Binding-site contacts:
Ligand atom N2 contacts residue PRO579 of chain 1.A at 3.1 Å (h-bond).
Ligand atom N2 contacts residue GLN580 of chain 1.A at 4.1 Å.
Ligand atom O5 contacts residue ASN331 of chain 1.A at 2.3 Å (h-bond).
Ligand atom C2 contacts residue GLN580 of chain 1.A at 3.8 Å.
Ligand atom N2 contacts residue ASN331 of chain 1.A at 3.0 Å (h-bond).
Ligand atom C6 contacts residue ILE332 of chain 1.A at 3.8 Å (hydrophobic).
Ligand atom C3 contacts residue ASN331 of chain 1.A at 3.8 Å.
Ligand atom O4 contacts residue THR581 of chain 1.A at 4.4 Å.
Ligand atom C1 contacts residue PRO579 of chain 1.A at 4.0 Å (hydrophobic).
Ligand atom O6 contacts residue ILE332 of chain 1.A at 3.3 Å.
Ligand atom C4 contacts residue GLN580 of chain 1.A at 3.8 Å.
Ligand atom O3 contacts residue GLN580 of chain 1.A at 4.4 Å.
Ligand atom O7 contacts residue PRO579 of chain 1.A at 3.8 Å.
Ligand atom C1 contacts residue ASN331 of chain 1.A at 1.4 Å.
Ligand atom C3 contacts residue GLN580 of chain 1.A at 3.3 Å.
Ligand atom O5 contacts residue ILE332 of chain 1.A at 3.2 Å.
Ligand atom C1 contacts residue GLN580 of chain 1.A at 3.5 Å.
Ligand atom C2 contacts residue PRO579 of chain 1.A at 4.0 Å (hydrophobic).
Ligand atom C1 contacts residue ILE332 of chain 1.A at 4.0 Å (hydrophobic).
Ligand atom C4 contacts residue ASN331 of chain 1.A at 4.2 Å.
Ligand atom C7 contacts residue PRO579 of chain 1.A at 3.9 Å (hydrophobic).
Ligand atom C5 contacts residue ASN331 of chain 1.A at 3.6 Å.
Ligand atom O7 contacts residue LEU582 of chain 1.A at 4.4 Å.
Ligand atom C2 contacts residue ASN331 of chain 1.A at 2.5 Å.
Ligand atom C8 contacts residue ASN331 of chain 1.A at 3.8 Å.
Ligand atom O6 contacts residue ASN331 of chain 1.A at 4.4 Å.
Ligand atom C7 contacts residue ASN331 of chain 1.A at 3.6 Å.
Ligand atom O3 contacts residue LEU582 of chain 1.A at 3.7 Å.
Ligand atom O5 contacts residue GLN580 of chain 1.A at 3.9 Å.
Ligand atom C5 contacts residue GLN580 of chain 1.A at 3.5 Å.
Ligand atom C5 contacts residue ILE332 of chain 1.A at 3.9 Å (hydrophobic).
Ligand atom O4 contacts residue GLN580 of chain 1.A at 4.0 Å.
Ligand atom C3 contacts residue PRO579 of chain 1.A at 4.5 Å (hydrophobic).

The protein below binds the small molecule below.
Small molecule (SMILES): CC(=O)N[C@@H]1[C@@H](O)[C@H](O)[C@@H](CO)O[C@H]1O

Sequence of chain 1.A:
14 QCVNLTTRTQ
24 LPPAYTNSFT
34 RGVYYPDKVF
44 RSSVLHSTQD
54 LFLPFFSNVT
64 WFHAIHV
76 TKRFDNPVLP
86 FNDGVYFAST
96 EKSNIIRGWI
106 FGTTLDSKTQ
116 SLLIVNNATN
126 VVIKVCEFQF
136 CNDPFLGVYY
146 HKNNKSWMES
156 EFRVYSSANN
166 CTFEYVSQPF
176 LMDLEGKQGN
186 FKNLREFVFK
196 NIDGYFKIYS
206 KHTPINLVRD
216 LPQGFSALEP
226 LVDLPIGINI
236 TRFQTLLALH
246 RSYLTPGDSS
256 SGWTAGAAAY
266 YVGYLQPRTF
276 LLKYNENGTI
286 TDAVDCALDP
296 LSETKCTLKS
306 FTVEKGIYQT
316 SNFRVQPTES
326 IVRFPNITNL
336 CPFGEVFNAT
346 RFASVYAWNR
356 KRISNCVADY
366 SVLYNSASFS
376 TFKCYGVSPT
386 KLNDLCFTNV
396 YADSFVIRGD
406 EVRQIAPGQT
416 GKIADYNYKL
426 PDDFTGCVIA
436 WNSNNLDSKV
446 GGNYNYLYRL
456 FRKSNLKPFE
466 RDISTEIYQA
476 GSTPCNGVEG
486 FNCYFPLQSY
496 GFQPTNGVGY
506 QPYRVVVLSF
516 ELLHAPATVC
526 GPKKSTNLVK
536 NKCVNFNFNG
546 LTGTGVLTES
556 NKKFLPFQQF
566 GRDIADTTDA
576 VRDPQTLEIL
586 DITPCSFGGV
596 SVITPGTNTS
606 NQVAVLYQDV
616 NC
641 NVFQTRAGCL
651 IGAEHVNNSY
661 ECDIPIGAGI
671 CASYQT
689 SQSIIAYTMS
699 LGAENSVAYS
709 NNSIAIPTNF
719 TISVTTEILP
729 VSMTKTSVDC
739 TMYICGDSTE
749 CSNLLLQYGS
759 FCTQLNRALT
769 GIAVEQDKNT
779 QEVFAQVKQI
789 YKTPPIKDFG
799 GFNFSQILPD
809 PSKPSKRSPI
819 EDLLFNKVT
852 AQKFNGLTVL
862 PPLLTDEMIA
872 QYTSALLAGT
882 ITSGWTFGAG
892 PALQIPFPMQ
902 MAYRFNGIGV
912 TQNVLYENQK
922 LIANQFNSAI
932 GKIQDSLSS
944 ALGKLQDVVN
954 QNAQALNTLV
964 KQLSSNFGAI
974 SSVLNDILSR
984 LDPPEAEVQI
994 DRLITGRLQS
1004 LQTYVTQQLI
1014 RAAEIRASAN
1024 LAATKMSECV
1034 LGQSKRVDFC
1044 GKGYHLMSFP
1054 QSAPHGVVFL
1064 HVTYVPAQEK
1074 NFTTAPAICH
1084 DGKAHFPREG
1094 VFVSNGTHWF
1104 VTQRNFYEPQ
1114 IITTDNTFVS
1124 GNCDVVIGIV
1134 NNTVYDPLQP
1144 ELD